Sequence of chain 37.A:
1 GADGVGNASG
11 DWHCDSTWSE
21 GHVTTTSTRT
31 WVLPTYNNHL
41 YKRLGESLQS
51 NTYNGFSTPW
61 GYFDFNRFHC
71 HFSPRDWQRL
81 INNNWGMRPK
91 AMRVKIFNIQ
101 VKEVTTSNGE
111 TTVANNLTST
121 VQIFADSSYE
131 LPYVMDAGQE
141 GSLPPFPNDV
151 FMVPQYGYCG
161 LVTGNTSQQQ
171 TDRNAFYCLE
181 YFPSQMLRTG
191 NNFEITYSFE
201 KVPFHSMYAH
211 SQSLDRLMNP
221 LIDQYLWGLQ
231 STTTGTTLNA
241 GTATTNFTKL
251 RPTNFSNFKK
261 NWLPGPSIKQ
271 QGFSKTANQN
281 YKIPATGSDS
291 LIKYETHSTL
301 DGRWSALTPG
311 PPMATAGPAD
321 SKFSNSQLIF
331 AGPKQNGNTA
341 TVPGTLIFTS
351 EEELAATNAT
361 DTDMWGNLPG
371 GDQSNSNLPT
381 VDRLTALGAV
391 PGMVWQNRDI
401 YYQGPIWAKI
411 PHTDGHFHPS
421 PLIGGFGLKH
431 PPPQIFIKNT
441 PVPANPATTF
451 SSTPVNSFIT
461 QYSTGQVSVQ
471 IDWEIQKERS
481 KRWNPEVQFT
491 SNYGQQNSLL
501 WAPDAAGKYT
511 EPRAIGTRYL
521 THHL

This small molecule binds to this protein.
Small molecule (SMILES): Nc1ncnc2c1ncn2[C@H]1C[C@H](O)[C@@H](COP(=O)(O)O)O1

Binding-site contacts:
Ligand atom C2 contacts residue VAL202 of chain 37.A at 4.3 Å (hydrophobic).
Ligand atom C5 contacts residue PRO419 of chain 37.A at 3.7 Å (hydrophobic).
Ligand atom C6 contacts residue PRO419 of chain 37.A at 3.2 Å (hydrophobic).
Ligand atom N7 contacts residue HIS418 of chain 37.A at 4.4 Å.
Ligand atom N7 contacts residue PRO419 of chain 37.A at 4.3 Å.
Ligand atom N9 contacts residue HIS418 of chain 37.A at 4.3 Å.
Ligand atom N1 contacts residue PRO419 of chain 37.A at 3.5 Å (h-bond).
Ligand atom N3 contacts residue PRO419 of chain 37.A at 4.3 Å.
Ligand atom C1' contacts residue HIS418 of chain 37.A at 4.1 Å.
Ligand atom C6 contacts residue SER420 of chain 37.A at 4.3 Å.
Ligand atom C4 contacts residue PRO203 of chain 37.A at 4.2 Å (hydrophobic).
Ligand atom N6 contacts residue VAL202 of chain 37.A at 4.0 Å.
Ligand atom N6 contacts residue PHE426 of chain 37.A at 3.8 Å.
Ligand atom P contacts residue HIS416 of chain 37.A at 4.0 Å.
Ligand atom N7 contacts residue SER420 of chain 37.A at 3.9 Å.
Ligand atom N6 contacts residue SER420 of chain 37.A at 4.0 Å.
Ligand atom C2 contacts residue PRO419 of chain 37.A at 4.0 Å (hydrophobic).
Ligand atom N6 contacts residue GLY427 of chain 37.A at 2.8 Å (h-bond).
Ligand atom N1 contacts residue GLY427 of chain 37.A at 2.7 Å (h-bond).
Ligand atom N9 contacts residue PRO203 of chain 37.A at 4.2 Å.
Ligand atom N3 contacts residue PRO203 of chain 37.A at 4.4 Å.
Ligand atom O4' contacts residue HIS418 of chain 37.A at 4.1 Å.
Ligand atom C6 contacts residue PRO203 of chain 37.A at 4.4 Å (hydrophobic).
Ligand atom C8 contacts residue PRO203 of chain 37.A at 4.4 Å (hydrophobic).
Ligand atom C8 contacts residue HIS418 of chain 37.A at 3.7 Å.
Ligand atom O2P contacts residue PRO419 of chain 37.A at 4.2 Å.
Ligand atom C5 contacts residue PRO203 of chain 37.A at 4.3 Å (hydrophobic).
Ligand atom O2P contacts residue HIS416 of chain 37.A at 2.8 Å (h-bond).
Ligand atom C2' contacts residue PRO203 of chain 37.A at 4.0 Å (hydrophobic).
Ligand atom N6 contacts residue GLY425 of chain 37.A at 4.1 Å.
Ligand atom O1P contacts residue HIS416 of chain 37.A at 4.2 Å.
Ligand atom C4 contacts residue PRO419 of chain 37.A at 4.2 Å (hydrophobic).
Ligand atom C2 contacts residue GLY427 of chain 37.A at 3.4 Å.
Ligand atom O4' contacts residue PRO419 of chain 37.A at 4.3 Å.
Ligand atom N1 contacts residue VAL202 of chain 37.A at 3.7 Å.
Ligand atom C5 contacts residue SER420 of chain 37.A at 4.3 Å.
Ligand atom N6 contacts residue PRO419 of chain 37.A at 3.4 Å (h-bond).
Ligand atom C6 contacts residue VAL202 of chain 37.A at 3.9 Å (hydrophobic).
Ligand atom C6 contacts residue GLY427 of chain 37.A at 3.7 Å.
Ligand atom O5' contacts residue PRO419 of chain 37.A at 3.9 Å.